Sequence of chain 1.A:
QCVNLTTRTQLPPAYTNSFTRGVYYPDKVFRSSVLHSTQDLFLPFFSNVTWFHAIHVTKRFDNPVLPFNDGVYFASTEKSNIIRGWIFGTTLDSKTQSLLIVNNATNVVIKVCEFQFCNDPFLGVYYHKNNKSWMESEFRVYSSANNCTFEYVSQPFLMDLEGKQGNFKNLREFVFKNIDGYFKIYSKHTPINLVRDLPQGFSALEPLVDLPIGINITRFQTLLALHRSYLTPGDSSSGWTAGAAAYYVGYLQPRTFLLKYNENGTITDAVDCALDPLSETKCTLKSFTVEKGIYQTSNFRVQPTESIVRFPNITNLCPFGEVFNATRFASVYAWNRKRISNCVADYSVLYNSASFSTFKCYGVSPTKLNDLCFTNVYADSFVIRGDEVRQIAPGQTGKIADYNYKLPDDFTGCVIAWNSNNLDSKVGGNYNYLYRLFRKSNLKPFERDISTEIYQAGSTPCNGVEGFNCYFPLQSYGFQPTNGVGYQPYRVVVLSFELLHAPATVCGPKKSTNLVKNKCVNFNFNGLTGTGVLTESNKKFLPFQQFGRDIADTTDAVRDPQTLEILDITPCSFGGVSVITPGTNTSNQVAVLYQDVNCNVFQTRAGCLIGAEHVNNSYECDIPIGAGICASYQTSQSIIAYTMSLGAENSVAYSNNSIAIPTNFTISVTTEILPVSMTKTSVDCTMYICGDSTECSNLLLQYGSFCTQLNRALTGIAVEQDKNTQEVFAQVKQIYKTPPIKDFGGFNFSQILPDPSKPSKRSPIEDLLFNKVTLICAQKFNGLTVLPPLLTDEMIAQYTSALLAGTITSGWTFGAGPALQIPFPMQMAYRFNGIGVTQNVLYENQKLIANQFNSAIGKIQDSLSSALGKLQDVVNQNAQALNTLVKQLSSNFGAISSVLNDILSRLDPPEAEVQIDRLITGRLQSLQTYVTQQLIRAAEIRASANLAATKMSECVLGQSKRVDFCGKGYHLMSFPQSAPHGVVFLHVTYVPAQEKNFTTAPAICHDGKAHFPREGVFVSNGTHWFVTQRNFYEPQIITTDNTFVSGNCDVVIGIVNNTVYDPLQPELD

This protein binds this small molecule.
Small molecule (SMILES): CC(=O)N[C@@H]1[C@@H](O)[C@H](O)[C@@H](CO)O[C@H]1O

Binding-site contacts:
Ligand atom C4 contacts residue ASN1085 of chain 1.A at 4.2 Å.
Ligand atom O7 contacts residue ASN1085 of chain 1.A at 3.6 Å (h-bond).
Ligand atom O5 contacts residue ASN1085 of chain 1.A at 2.4 Å (h-bond).
Ligand atom C1 contacts residue ASN1085 of chain 1.A at 1.4 Å.
Ligand atom N2 contacts residue ASN1085 of chain 1.A at 3.0 Å (h-bond).
Ligand atom C3 contacts residue ASN1085 of chain 1.A at 3.8 Å.
Ligand atom C2 contacts residue ASN1085 of chain 1.A at 2.5 Å.
Ligand atom C5 contacts residue ASN1085 of chain 1.A at 3.6 Å.
Ligand atom C8 contacts residue ASN1085 of chain 1.A at 3.3 Å.
Ligand atom C7 contacts residue ASN1085 of chain 1.A at 3.1 Å.
Ligand atom C8 contacts residue GLY1086 of chain 1.A at 3.9 Å.